Binding-site contacts:
Ligand atom O6 contacts residue ARG562 of chain 1.B at 3.0 Å (salt-bridge).
Ligand atom O2 contacts residue ASP430 of chain 1.B at 2.5 Å (salt-bridge).
Ligand atom C1 contacts residue ARG562 of chain 1.B at 3.9 Å.
Ligand atom O4 contacts residue GLU598 of chain 1.B at 2.6 Å (salt-bridge).
Ligand atom C4 contacts residue GLU598 of chain 1.B at 3.2 Å.
Ligand atom C5 contacts residue ARG562 of chain 1.B at 4.0 Å.
Ligand atom C4 contacts residue TRP596 of chain 1.B at 3.7 Å (hydrophobic).
Ligand atom C1 contacts residue ASP454 of chain 1.B at 4.0 Å.
Ligand atom C1 contacts residue ASP453 of chain 1.B at 3.3 Å.
Ligand atom O4 contacts residue ASN213 of chain 1.B at 3.0 Å (h-bond).
Ligand atom C2 contacts residue ASP453 of chain 1.B at 4.0 Å.
Ligand atom C6 contacts residue ARG562 of chain 1.B at 3.9 Å.
Ligand atom C3 contacts residue ARG372 of chain 1.B at 3.7 Å.
Ligand atom O2 contacts residue MET398 of chain 1.B at 3.8 Å.
Ligand atom O3 contacts residue MET398 of chain 1.B at 3.8 Å.
Ligand atom O1 contacts residue ARG562 of chain 1.B at 4.0 Å.
Ligand atom O3 contacts residue ARG372 of chain 1.B at 3.0 Å (salt-bridge).
Ligand atom O6 contacts residue TRP596 of chain 1.B at 3.6 Å.
Ligand atom C1 contacts residue ASP430 of chain 1.B at 4.0 Å.
Ligand atom C3 contacts residue ASN213 of chain 1.B at 3.9 Å.
Ligand atom O5 contacts residue ASP454 of chain 1.B at 4.1 Å.
Ligand atom O4 contacts residue HIS433 of chain 1.B at 3.4 Å.
Ligand atom O2 contacts residue ARG372 of chain 1.B at 2.9 Å (salt-bridge).
Ligand atom C2 contacts residue ASP430 of chain 1.B at 3.4 Å.
Ligand atom O3 contacts residue HIS433 of chain 1.B at 4.2 Å.
Ligand atom O5 contacts residue ASN457 of chain 1.B at 4.0 Å.
Ligand atom O1 contacts residue ASP453 of chain 1.B at 2.7 Å (salt-bridge).
Ligand atom C6 contacts residue ASN457 of chain 1.B at 4.2 Å.
Ligand atom C6 contacts residue TRP596 of chain 1.B at 3.7 Å (hydrophobic).
Ligand atom O5 contacts residue ARG562 of chain 1.B at 3.1 Å (salt-bridge).
Ligand atom O4 contacts residue ASN457 of chain 1.B at 3.0 Å (h-bond).
Ligand atom C5 contacts residue GLU598 of chain 1.B at 4.2 Å.
Ligand atom C4 contacts residue ASN213 of chain 1.B at 3.6 Å.
Ligand atom C5 contacts residue TRP596 of chain 1.B at 4.0 Å (hydrophobic).
Ligand atom O2 contacts residue ASP453 of chain 1.B at 3.3 Å (salt-bridge).
Ligand atom O3 contacts residue ASN213 of chain 1.B at 2.9 Å (h-bond).
Ligand atom C3 contacts residue TRP596 of chain 1.B at 4.0 Å (hydrophobic).
Ligand atom C2 contacts residue ARG372 of chain 1.B at 3.9 Å.
Ligand atom O6 contacts residue LEU565 of chain 1.B at 3.9 Å.
Ligand atom C6 contacts residue GLU598 of chain 1.B at 3.5 Å.

Sequence of chain 1.B:
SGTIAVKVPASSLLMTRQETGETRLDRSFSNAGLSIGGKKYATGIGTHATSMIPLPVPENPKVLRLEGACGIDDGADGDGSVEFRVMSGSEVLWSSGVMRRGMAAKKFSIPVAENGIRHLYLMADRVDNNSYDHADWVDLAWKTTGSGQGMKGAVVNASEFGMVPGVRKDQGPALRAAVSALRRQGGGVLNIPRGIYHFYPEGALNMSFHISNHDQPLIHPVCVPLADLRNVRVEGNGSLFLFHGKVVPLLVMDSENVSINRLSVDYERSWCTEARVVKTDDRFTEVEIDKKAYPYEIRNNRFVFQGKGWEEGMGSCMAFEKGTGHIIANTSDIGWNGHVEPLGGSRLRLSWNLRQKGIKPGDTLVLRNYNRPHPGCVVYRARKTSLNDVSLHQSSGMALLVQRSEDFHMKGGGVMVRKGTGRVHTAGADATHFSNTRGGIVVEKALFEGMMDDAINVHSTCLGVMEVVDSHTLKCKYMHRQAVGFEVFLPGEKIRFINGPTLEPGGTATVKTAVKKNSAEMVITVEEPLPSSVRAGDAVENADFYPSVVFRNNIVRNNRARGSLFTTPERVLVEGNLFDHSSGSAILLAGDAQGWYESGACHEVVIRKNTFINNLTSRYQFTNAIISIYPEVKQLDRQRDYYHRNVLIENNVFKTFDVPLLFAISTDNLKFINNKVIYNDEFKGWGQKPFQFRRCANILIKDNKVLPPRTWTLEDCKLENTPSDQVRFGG

This protein binds this small molecule.
Small molecule (SMILES): OC[C@H]1O[C@H](O)[C@H](O)[C@@H](O)[C@H]1O